This protein binds this small molecule.
Small molecule (SMILES): CC1(C)C(=O)N2C(C)(C)C(=O)N3c4ccc(C(=O)NCCCC[C@@H]5SC[C@@H]6NC(=O)N[C@@H]65)cc4N4C(=O)C(C)(C)N(C1=O)[Co]342

Sequence of chain 1.B:
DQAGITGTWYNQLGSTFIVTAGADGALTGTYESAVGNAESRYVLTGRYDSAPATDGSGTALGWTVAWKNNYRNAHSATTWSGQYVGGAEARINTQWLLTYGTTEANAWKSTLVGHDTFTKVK

Binding-site contacts:
Ligand atom C13 contacts residue ASN48 of chain 1.B at 3.6 Å.
Ligand atom C30 contacts residue LYS120 of chain 1.D at 3.5 Å.
Ligand atom C1 contacts residue SER26 of chain 1.B at 3.7 Å.
Ligand atom O1 contacts residue TYR42 of chain 1.B at 2.6 Å (h-bond).
Ligand atom C8 contacts residue LEU109 of chain 1.B at 3.7 Å (hydrophobic).
Ligand atom C1 contacts residue LEU24 of chain 1.B at 3.7 Å (hydrophobic).
Ligand atom O1 contacts residue ASP127 of chain 1.B at 3.8 Å.
Ligand atom O6 contacts residue LYS120 of chain 1.D at 2.3 Å (salt-bridge).
Ligand atom C1 contacts residue TYR42 of chain 1.B at 3.5 Å (hydrophobic).
Ligand atom N2 contacts residue ASP127 of chain 1.B at 2.8 Å (salt-bridge).
Ligand atom O2 contacts residue ASN48 of chain 1.B at 3.2 Å (h-bond).
Ligand atom C4 contacts residue TRP107 of chain 1.B at 3.3 Å (hydrophobic).
Ligand atom C11 contacts residue SER87 of chain 1.B at 3.8 Å.
Ligand atom S1 contacts residue TRP91 of chain 1.B at 3.8 Å.
Ligand atom S1 contacts residue THR89 of chain 1.B at 3.4 Å (h-bond).
Ligand atom C6 contacts residue VAL46 of chain 1.B at 3.9 Å (hydrophobic).
Ligand atom N3 contacts residue LEU109 of chain 1.B at 3.7 Å.
Ligand atom C1 contacts residue ASP127 of chain 1.B at 3.7 Å.
Ligand atom O1 contacts residue SER26 of chain 1.B at 2.8 Å (h-bond).
Ligand atom O1 contacts residue ASN22 of chain 1.B at 3.0 Å (h-bond).
Ligand atom C3 contacts residue TRP107 of chain 1.B at 3.7 Å (hydrophobic).
Ligand atom N1 contacts residue VAL46 of chain 1.B at 3.5 Å.
Ligand atom C8 contacts residue TRP78 of chain 1.B at 3.5 Å (hydrophobic).
Ligand atom N2 contacts residue TYR42 of chain 1.B at 3.9 Å.
Ligand atom O3 contacts residue TYR111 of chain 1.B at 2.9 Å.
Ligand atom C1 contacts residue ASN22 of chain 1.B at 3.7 Å.
Ligand atom C21 contacts residue TYR111 of chain 1.B at 3.6 Å (hydrophobic).
Ligand atom C2 contacts residue TRP119 of chain 1.D at 3.5 Å (hydrophobic).
Ligand atom C2 contacts residue VAL46 of chain 1.B at 3.7 Å (hydrophobic).
Ligand atom N3 contacts residue TRP78 of chain 1.B at 3.6 Å.
Ligand atom C20 contacts residue TYR111 of chain 1.B at 3.6 Å (hydrophobic).
Ligand atom S1 contacts residue TRP78 of chain 1.B at 3.5 Å.
Ligand atom C10 contacts residue TRP78 of chain 1.B at 3.4 Å (hydrophobic).
Ligand atom C5 contacts residue TRP119 of chain 1.D at 3.5 Å (hydrophobic).
Ligand atom C6 contacts residue SER44 of chain 1.B at 3.4 Å.
Ligand atom C3 contacts residue ASP127 of chain 1.B at 3.8 Å.
Ligand atom C9 contacts residue TRP78 of chain 1.B at 3.9 Å (hydrophobic).
Ligand atom N1 contacts residue SER44 of chain 1.B at 3.1 Å (h-bond).
Ligand atom N3 contacts residue SER87 of chain 1.B at 2.9 Å (h-bond).
Ligand atom N2 contacts residue LEU24 of chain 1.B at 3.9 Å.

Sequence of chain 1.D:
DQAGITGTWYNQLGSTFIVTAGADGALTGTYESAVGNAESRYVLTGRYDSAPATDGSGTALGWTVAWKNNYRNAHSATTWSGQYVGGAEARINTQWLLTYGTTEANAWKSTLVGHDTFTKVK